Binding-site contacts:
Ligand atom N17 contacts residue GLU107 of chain 1.A at 3.6 Å.
Ligand atom C2 contacts residue ILE89 of chain 1.A at 3.7 Å (hydrophobic).
Ligand atom C21 contacts residue ASP170 of chain 1.A at 3.5 Å.
Ligand atom C18 contacts residue ALA58 of chain 1.A at 3.6 Å (hydrophobic).
Ligand atom C15 contacts residue LEU159 of chain 1.A at 3.9 Å (hydrophobic).
Ligand atom C6 contacts residue ILE169 of chain 1.A at 3.8 Å (hydrophobic).
Ligand atom C24 contacts residue GLU77 of chain 1.A at 3.2 Å.
Ligand atom C6 contacts residue ASP170 of chain 1.A at 3.2 Å.
Ligand atom C2 contacts residue LEU168 of chain 1.A at 3.7 Å (hydrophobic).
Ligand atom C6 contacts residue LEU81 of chain 1.A at 3.9 Å (hydrophobic).
Ligand atom N25 contacts residue GLU77 of chain 1.A at 2.7 Å (salt-bridge).
Ligand atom C1 contacts residue LEU168 of chain 1.A at 3.6 Å (hydrophobic).
Ligand atom C19 contacts residue LEU159 of chain 1.A at 3.4 Å (hydrophobic).
Ligand atom C18 contacts residue GLU107 of chain 1.A at 3.2 Å.
Ligand atom C21 contacts residue LEU81 of chain 1.A at 3.9 Å (hydrophobic).
Ligand atom C8 contacts residue ASP170 of chain 1.A at 3.5 Å.
Ligand atom C22 contacts residue PHE171 of chain 1.A at 3.6 Å (hydrophobic).
Ligand atom C1 contacts residue LEU84 of chain 1.A at 3.8 Å (hydrophobic).
Ligand atom C24 contacts residue ASP170 of chain 1.A at 3.8 Å.
Ligand atom O7 contacts residue ASP170 of chain 1.A at 3.2 Å (salt-bridge).
Ligand atom C20 contacts residue LEU159 of chain 1.A at 3.8 Å (hydrophobic).
Ligand atom N17 contacts residue CYS109 of chain 1.A at 3.0 Å (h-bond).
Ligand atom C4 contacts residue ASP170 of chain 1.A at 3.4 Å.
Ligand atom C10 contacts residue ILE169 of chain 1.A at 3.7 Å (hydrophobic).
Ligand atom N25 contacts residue ASP170 of chain 1.A at 2.8 Å (salt-bridge).
Ligand atom O7 contacts residue ILE169 of chain 1.A at 3.6 Å.
Ligand atom C16 contacts residue CYS109 of chain 1.A at 3.8 Å (hydrophobic).
Ligand atom C18 contacts residue CYS109 of chain 1.A at 3.7 Å (hydrophobic).
Ligand atom C22 contacts residue ASP170 of chain 1.A at 3.5 Å.
Ligand atom C9 contacts residue ASP170 of chain 1.A at 3.9 Å.
Ligand atom C23 contacts residue ASP170 of chain 1.A at 3.4 Å.
Ligand atom N17 contacts residue ALA58 of chain 1.A at 3.6 Å.
Ligand atom C21 contacts residue PHE171 of chain 1.A at 3.6 Å (hydrophobic).
Ligand atom C2 contacts residue ILE169 of chain 1.A at 3.8 Å (hydrophobic).
Ligand atom C18 contacts residue LEU159 of chain 1.A at 3.7 Å (hydrophobic).
Ligand atom C5 contacts residue ILE169 of chain 1.A at 3.3 Å (hydrophobic).
Ligand atom N17 contacts residue TYR108 of chain 1.A at 3.8 Å.
Ligand atom C14 contacts residue LEU159 of chain 1.A at 3.5 Å (hydrophobic).
Ligand atom C5 contacts residue ASP170 of chain 1.A at 3.2 Å.
Ligand atom C1 contacts residue ILE89 of chain 1.A at 3.6 Å (hydrophobic).

Sequence of chain 1.A:
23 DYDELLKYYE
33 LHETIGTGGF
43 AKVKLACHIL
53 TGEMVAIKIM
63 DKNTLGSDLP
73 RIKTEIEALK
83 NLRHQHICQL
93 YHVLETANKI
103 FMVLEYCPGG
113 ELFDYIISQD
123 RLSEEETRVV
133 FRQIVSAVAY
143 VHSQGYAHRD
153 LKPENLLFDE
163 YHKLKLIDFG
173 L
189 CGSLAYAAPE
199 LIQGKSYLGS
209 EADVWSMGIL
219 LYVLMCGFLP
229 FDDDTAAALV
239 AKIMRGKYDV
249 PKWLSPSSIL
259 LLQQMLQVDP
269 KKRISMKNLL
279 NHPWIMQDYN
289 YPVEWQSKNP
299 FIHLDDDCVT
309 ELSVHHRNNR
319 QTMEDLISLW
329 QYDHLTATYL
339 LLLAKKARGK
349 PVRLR

A protein and the small-molecule ligand that binds it are described below.
Small molecule (SMILES): CCOc1cc(OCC#Cc2ccc3ccncc3c2)ccc1C[NH3+]